A protein and the small-molecule ligand that binds it are described below.
Small molecule (SMILES): CC[C@H](C)[C@H](NC(=O)[C@H](CO)NC(=O)[C@H](CCCN=C(N)N)NC(=O)[C@@H](NC(=O)[C@@H]1CCCN1C(=O)[C@@H]1CCCN1C(=O)[C@H](C)N)C(C)C)C(=O)N[C@H](C=O)Cc1ccc(O)cc1

Binding-site contacts:
Ligand atom CA contacts residue THR235 of chain 8.W at 3.6 Å.
Ligand atom C contacts residue THR235 of chain 8.W at 3.6 Å.
Ligand atom CB contacts residue HIS277 of chain 8.W at 3.7 Å.
Ligand atom O contacts residue HIS277 of chain 8.W at 3.4 Å.
Ligand atom O contacts residue THR235 of chain 8.W at 3.0 Å (h-bond).
Ligand atom C contacts residue THR235 of chain 8.W at 3.6 Å.
Ligand atom CG contacts residue ASP233 of chain 8.W at 3.0 Å.
Ligand atom O contacts residue TYR94 of chain 8.W at 2.9 Å.
Ligand atom C contacts residue ASN281 of chain 8.W at 3.8 Å.
Ligand atom O contacts residue LEU286 of chain 8.W at 3.2 Å.
Ligand atom O contacts residue THR235 of chain 8.W at 3.1 Å (h-bond).
Ligand atom CG1 contacts residue TYR94 of chain 8.W at 3.8 Å (hydrophobic).
Ligand atom CB contacts residue ASP233 of chain 8.W at 3.0 Å.
Ligand atom CG contacts residue TYR273 of chain 8.W at 3.6 Å (hydrophobic).
Ligand atom CG2 contacts residue GLU236 of chain 8.W at 3.3 Å.
Ligand atom CG2 contacts residue LEU286 of chain 8.W at 3.7 Å (hydrophobic).
Ligand atom C contacts residue LEU286 of chain 8.W at 3.8 Å (hydrophobic).
Ligand atom N contacts residue THR235 of chain 8.W at 3.9 Å.
Ligand atom C contacts residue ASN227 of chain 8.W at 3.5 Å.
Ligand atom N contacts residue TYR273 of chain 8.W at 3.9 Å.
Ligand atom CB contacts residue TYR238 of chain 8.W at 3.6 Å (hydrophobic).
Ligand atom CB contacts residue LEU286 of chain 8.W at 3.9 Å (hydrophobic).
Ligand atom C contacts residue TYR94 of chain 8.W at 4.0 Å (hydrophobic).
Ligand atom O contacts residue ASN227 of chain 8.W at 3.6 Å.
Ligand atom CG contacts residue LYS234 of chain 8.W at 3.3 Å.
Ligand atom CG2 contacts residue ASN281 of chain 8.W at 3.6 Å.
Ligand atom CD1 contacts residue TYR91 of chain 8.W at 3.9 Å (hydrophobic).
Ligand atom CG1 contacts residue VAL280 of chain 8.W at 4.0 Å (hydrophobic).
Ligand atom CD contacts residue HIS277 of chain 8.W at 3.9 Å.
Ligand atom CG2 contacts residue HIS277 of chain 8.W at 3.3 Å.
Ligand atom N contacts residue THR235 of chain 8.W at 3.5 Å (h-bond).
Ligand atom CG contacts residue HIS277 of chain 8.W at 3.8 Å.
Ligand atom O contacts residue ASN281 of chain 8.W at 2.6 Å (h-bond).
Ligand atom CD contacts residue TYR273 of chain 8.W at 3.3 Å (hydrophobic).
Ligand atom CD1 contacts residue TYR94 of chain 8.W at 3.5 Å (hydrophobic).
Ligand atom O contacts residue LYS234 of chain 8.W at 3.6 Å.
Ligand atom C contacts residue THR235 of chain 8.W at 3.6 Å.
Ligand atom CA contacts residue ASN227 of chain 8.W at 3.7 Å.
Ligand atom CG2 contacts residue PHE278 of chain 8.W at 3.7 Å (hydrophobic).
Ligand atom N contacts residue ASN227 of chain 8.W at 3.0 Å (h-bond).

Sequence of chain 8.W:
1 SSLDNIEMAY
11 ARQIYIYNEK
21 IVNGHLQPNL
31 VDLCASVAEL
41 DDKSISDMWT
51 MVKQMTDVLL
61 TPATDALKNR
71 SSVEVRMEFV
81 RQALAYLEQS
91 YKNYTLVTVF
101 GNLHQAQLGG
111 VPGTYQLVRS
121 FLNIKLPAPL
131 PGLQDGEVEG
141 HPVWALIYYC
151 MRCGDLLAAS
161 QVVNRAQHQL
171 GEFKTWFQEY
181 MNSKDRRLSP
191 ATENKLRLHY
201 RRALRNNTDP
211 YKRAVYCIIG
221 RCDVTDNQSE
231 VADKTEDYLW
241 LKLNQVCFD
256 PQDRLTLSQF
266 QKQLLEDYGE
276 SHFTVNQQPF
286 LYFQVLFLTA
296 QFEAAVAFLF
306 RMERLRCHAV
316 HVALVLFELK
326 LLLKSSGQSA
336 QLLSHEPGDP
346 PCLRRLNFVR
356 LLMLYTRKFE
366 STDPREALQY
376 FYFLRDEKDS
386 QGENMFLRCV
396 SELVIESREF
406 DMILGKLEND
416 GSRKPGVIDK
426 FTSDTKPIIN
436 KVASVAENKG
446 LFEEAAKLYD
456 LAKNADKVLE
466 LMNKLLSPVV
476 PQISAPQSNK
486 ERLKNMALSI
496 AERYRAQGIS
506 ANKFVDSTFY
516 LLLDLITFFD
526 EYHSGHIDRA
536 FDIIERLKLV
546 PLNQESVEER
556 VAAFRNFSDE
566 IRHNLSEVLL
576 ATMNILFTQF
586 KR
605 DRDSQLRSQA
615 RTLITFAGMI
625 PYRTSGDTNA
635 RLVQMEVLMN